Sequence of chain 1.B:
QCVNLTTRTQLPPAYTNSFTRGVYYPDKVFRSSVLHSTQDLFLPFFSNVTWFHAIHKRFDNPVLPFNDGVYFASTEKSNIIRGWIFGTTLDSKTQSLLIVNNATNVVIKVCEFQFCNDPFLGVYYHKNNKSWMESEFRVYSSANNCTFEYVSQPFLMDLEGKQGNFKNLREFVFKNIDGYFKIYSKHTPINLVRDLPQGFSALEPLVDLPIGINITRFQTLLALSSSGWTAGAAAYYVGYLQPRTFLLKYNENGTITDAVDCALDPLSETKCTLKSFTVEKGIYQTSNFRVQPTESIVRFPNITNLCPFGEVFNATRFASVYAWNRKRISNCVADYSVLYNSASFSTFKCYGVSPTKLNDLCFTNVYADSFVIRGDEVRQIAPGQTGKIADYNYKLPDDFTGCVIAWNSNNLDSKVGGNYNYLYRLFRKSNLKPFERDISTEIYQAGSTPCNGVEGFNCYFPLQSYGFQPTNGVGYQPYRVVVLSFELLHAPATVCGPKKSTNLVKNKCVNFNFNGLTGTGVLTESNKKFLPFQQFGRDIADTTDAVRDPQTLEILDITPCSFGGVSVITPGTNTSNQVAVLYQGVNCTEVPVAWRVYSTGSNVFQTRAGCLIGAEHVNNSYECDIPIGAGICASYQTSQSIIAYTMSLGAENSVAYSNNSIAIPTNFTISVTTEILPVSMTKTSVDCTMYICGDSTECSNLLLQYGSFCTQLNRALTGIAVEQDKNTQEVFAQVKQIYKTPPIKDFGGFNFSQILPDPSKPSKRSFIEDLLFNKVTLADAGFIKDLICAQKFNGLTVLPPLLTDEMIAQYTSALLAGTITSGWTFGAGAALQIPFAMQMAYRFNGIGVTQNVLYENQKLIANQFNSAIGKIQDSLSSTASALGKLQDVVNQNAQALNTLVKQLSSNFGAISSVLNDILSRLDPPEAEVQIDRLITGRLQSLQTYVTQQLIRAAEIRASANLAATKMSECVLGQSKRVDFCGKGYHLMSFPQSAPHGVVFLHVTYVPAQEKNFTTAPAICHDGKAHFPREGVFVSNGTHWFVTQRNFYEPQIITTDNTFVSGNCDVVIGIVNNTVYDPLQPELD

A protein and the small-molecule ligand that binds it are described below.
Small molecule (SMILES): CC(=O)N[C@@H]1[C@@H](O)[C@H](O)[C@@H](CO)O[C@H]1O

Binding-site contacts:
Ligand atom C6 contacts residue ASN1121 of chain 1.B at 4.5 Å.
Ligand atom C1 contacts residue ASN1121 of chain 1.B at 1.4 Å.
Ligand atom C3 contacts residue ASN1121 of chain 1.B at 3.8 Å.
Ligand atom O5 contacts residue ASN1121 of chain 1.B at 2.2 Å (h-bond).
Ligand atom N2 contacts residue ASN1121 of chain 1.B at 2.9 Å.
Ligand atom C4 contacts residue ASN1121 of chain 1.B at 4.1 Å.
Ligand atom C2 contacts residue ASN1121 of chain 1.B at 2.6 Å.
Ligand atom C8 contacts residue ASN1121 of chain 1.B at 4.1 Å.
Ligand atom O6 contacts residue ASN1121 of chain 1.B at 4.4 Å.
Ligand atom C7 contacts residue ASN1121 of chain 1.B at 3.8 Å.
Ligand atom C5 contacts residue ASN1121 of chain 1.B at 3.5 Å.